Sequence of chain 32.B:
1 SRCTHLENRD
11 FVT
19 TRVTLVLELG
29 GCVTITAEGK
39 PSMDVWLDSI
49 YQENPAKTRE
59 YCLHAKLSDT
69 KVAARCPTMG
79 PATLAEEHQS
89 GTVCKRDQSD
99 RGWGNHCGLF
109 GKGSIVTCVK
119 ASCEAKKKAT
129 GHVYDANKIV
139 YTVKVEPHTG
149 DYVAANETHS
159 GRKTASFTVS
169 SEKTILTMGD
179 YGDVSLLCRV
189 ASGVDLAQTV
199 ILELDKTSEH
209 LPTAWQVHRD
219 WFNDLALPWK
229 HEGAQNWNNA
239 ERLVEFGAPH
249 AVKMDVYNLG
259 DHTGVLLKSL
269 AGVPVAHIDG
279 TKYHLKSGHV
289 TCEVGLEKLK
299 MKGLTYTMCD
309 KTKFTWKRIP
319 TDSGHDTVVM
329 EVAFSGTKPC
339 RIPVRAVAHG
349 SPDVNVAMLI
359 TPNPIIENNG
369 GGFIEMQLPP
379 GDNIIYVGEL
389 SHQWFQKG

Binding-site contacts:
Ligand atom N2 contacts residue ASN154 of chain 32.B at 2.9 Å (h-bond).
Ligand atom O5 contacts residue ASN154 of chain 32.B at 2.4 Å (h-bond).
Ligand atom C1 contacts residue HIS104 of chain 49.B at 3.2 Å.
Ligand atom C1 contacts residue ASN154 of chain 32.B at 1.4 Å.
Ligand atom C7 contacts residue ASN154 of chain 32.B at 3.3 Å.
Ligand atom C8 contacts residue GLU155 of chain 32.B at 3.8 Å.
Ligand atom O7 contacts residue HIS104 of chain 49.B at 4.2 Å.
Ligand atom O7 contacts residue GLU155 of chain 32.B at 3.8 Å.
Ligand atom C6 contacts residue HIS104 of chain 49.B at 3.7 Å.
Ligand atom C3 contacts residue ASN154 of chain 32.B at 3.8 Å.
Ligand atom C2 contacts residue ASN154 of chain 32.B at 2.4 Å.
Ligand atom C5 contacts residue HIS104 of chain 49.B at 3.3 Å.
Ligand atom C8 contacts residue ASN154 of chain 32.B at 3.8 Å.
Ligand atom O6 contacts residue HIS104 of chain 49.B at 2.9 Å.
Ligand atom C5 contacts residue ASN154 of chain 32.B at 3.7 Å.
Ligand atom C4 contacts residue ASN154 of chain 32.B at 4.2 Å.
Ligand atom O7 contacts residue ASN154 of chain 32.B at 3.1 Å (h-bond).
Ligand atom C7 contacts residue GLU155 of chain 32.B at 4.1 Å.
Ligand atom C2 contacts residue HIS104 of chain 49.B at 4.4 Å.
Ligand atom O5 contacts residue HIS104 of chain 49.B at 3.2 Å (h-bond).

This small molecule binds to this protein.
Small molecule (SMILES): CC(=O)N[C@@H]1[C@@H](O)[C@H](O)[C@@H](CO)O[C@H]1O

Sequence of chain 49.B:
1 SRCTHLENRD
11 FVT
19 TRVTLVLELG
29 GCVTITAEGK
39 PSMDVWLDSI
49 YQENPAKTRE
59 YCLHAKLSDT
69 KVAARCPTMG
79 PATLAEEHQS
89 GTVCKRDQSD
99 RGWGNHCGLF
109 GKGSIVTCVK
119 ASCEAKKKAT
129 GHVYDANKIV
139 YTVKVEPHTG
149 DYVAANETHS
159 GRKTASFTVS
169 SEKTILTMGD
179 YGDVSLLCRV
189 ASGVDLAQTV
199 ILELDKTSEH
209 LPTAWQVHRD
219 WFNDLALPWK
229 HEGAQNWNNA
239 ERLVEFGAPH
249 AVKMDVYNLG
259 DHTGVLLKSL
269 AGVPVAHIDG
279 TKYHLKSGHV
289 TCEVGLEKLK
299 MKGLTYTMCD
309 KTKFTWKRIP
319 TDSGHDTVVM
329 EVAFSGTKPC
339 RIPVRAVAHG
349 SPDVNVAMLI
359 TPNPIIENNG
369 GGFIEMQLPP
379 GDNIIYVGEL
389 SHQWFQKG